Binding-site contacts:
Ligand atom C8 contacts residue LEU662 of chain 1.C at 3.3 Å (hydrophobic).
Ligand atom C8 contacts residue ASN664 of chain 1.C at 4.4 Å.
Ligand atom O7 contacts residue ASN664 of chain 1.C at 3.2 Å (h-bond).
Ligand atom O5 contacts residue ASN664 of chain 1.C at 2.4 Å (h-bond).
Ligand atom C3 contacts residue ASN664 of chain 1.C at 3.8 Å.
Ligand atom N2 contacts residue LEU662 of chain 1.C at 3.8 Å.
Ligand atom C5 contacts residue ASN664 of chain 1.C at 3.7 Å.
Ligand atom C8 contacts residue THR663 of chain 1.C at 4.0 Å.
Ligand atom O7 contacts residue THR663 of chain 1.C at 4.2 Å.
Ligand atom C1 contacts residue ASN664 of chain 1.C at 1.4 Å.
Ligand atom C7 contacts residue ASN664 of chain 1.C at 3.3 Å.
Ligand atom C2 contacts residue ASN664 of chain 1.C at 2.5 Å.
Ligand atom C7 contacts residue LEU662 of chain 1.C at 4.0 Å (hydrophobic).
Ligand atom N2 contacts residue ASN664 of chain 1.C at 2.9 Å (h-bond).
Ligand atom C7 contacts residue THR663 of chain 1.C at 4.3 Å.
Ligand atom C4 contacts residue ASN664 of chain 1.C at 4.2 Å.

The small molecule below binds the protein below.
Small molecule (SMILES): CC(=O)N[C@H]1[C@H](O[C@H]2[C@H](O)[C@@H](NC(C)=O)CO[C@@H]2CO)O[C@H](CO)[C@@H](O)[C@@H]1O

Sequence of chain 1.C:
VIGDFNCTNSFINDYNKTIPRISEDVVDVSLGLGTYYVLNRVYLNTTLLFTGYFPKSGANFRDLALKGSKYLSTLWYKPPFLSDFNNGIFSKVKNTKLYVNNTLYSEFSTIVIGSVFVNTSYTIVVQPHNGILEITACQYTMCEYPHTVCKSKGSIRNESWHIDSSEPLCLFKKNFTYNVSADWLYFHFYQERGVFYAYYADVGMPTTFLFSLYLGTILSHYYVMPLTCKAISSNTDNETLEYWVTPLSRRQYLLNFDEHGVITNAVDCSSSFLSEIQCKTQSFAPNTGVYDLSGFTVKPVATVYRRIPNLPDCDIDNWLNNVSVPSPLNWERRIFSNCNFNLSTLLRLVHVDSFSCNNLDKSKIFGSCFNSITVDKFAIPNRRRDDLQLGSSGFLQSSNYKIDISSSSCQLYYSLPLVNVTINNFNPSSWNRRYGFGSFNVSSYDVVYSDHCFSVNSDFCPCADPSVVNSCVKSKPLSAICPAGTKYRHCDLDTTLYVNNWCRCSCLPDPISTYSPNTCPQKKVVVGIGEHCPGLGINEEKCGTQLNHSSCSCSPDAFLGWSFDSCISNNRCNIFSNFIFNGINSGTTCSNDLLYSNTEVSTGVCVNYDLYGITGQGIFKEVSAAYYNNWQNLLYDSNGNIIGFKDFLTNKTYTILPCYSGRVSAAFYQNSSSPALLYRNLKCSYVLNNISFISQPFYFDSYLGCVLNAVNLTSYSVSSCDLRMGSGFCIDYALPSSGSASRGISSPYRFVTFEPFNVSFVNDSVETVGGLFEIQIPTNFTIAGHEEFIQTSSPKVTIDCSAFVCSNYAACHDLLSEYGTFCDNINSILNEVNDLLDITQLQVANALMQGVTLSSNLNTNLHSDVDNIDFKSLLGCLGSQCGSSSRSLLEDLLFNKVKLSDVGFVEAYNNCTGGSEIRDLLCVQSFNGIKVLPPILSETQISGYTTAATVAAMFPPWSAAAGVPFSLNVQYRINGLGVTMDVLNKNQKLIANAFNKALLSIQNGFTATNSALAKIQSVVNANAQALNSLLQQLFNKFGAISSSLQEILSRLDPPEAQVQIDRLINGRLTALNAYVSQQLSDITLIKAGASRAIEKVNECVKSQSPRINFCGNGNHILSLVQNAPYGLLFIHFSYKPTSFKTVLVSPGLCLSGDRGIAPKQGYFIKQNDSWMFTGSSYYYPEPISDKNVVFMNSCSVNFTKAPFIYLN